The protein below binds the small molecule below.
Small molecule (SMILES): C=CC1=C(C)/C(=C/c2[nH]c(/C=C3\N=C(/C=C4\NC(=O)C(C)=C4C=C)C(C)=C3CCC(=O)O)c(CCC(=O)O)c2C)NC1=O

Binding-site contacts:
Ligand atom ND contacts residue TYR117 of chain 1.B at 3.5 Å.
Ligand atom C1D contacts residue ASP85 of chain 1.B at 3.6 Å.
Ligand atom C3C contacts residue VAL127 of chain 1.B at 3.6 Å (hydrophobic).
Ligand atom C2D contacts residue ASN72 of chain 1.B at 3.7 Å.
Ligand atom CHD contacts residue CYS82 of chain 1.B at 3.7 Å (hydrophobic).
Ligand atom CHB contacts residue ASP85 of chain 1.B at 3.5 Å.
Ligand atom C2D contacts residue THR122 of chain 1.B at 3.5 Å.
Ligand atom O2A contacts residue ARG84 of chain 1.B at 3.6 Å.
Ligand atom ND contacts residue ASP85 of chain 1.B at 2.8 Å (salt-bridge).
Ligand atom CGA contacts residue ARG84 of chain 1.B at 3.5 Å.
Ligand atom CMC contacts residue VAL127 of chain 1.B at 3.7 Å (hydrophobic).
Ligand atom NA contacts residue ARG84 of chain 1.B at 2.9 Å (salt-bridge).
Ligand atom C1A contacts residue ARG84 of chain 1.B at 3.2 Å.
Ligand atom NC contacts residue CYS82 of chain 1.B at 3.5 Å.
Ligand atom CMD contacts residue THR122 of chain 1.B at 3.7 Å.
Ligand atom CBC contacts residue CYS82 of chain 1.B at 2.5 Å (hydrophobic).
Ligand atom CAB contacts residue ARG108 of chain 1.B at 3.5 Å.
Ligand atom CBD contacts residue ARG78 of chain 1.B at 3.4 Å.
Ligand atom CHD contacts residue THR122 of chain 1.B at 3.7 Å.
Ligand atom CGD contacts residue ARG78 of chain 1.B at 3.6 Å.
Ligand atom C4C contacts residue THR122 of chain 1.B at 3.6 Å.
Ligand atom C2A contacts residue ARG84 of chain 1.B at 3.6 Å.
Ligand atom C1C contacts residue CYS82 of chain 1.B at 3.4 Å (hydrophobic).
Ligand atom CHA contacts residue LEU120 of chain 1.B at 3.5 Å (hydrophobic).
Ligand atom C2C contacts residue CYS82 of chain 1.B at 2.9 Å (hydrophobic).
Ligand atom NA contacts residue ASP85 of chain 1.B at 3.1 Å (salt-bridge).
Ligand atom CAC contacts residue CYS82 of chain 1.B at 2.0 Å (hydrophobic).
Ligand atom CMD contacts residue ASN72 of chain 1.B at 2.7 Å.
Ligand atom CBC contacts residue MET86 of chain 1.B at 3.5 Å (hydrophobic).
Ligand atom C4A contacts residue ARG84 of chain 1.B at 2.9 Å.
Ligand atom CHB contacts residue ARG84 of chain 1.B at 3.4 Å.
Ligand atom C4C contacts residue CYS82 of chain 1.B at 3.4 Å (hydrophobic).
Ligand atom CMB contacts residue ILE88 of chain 1.B at 3.3 Å (hydrophobic).
Ligand atom C3A contacts residue ARG84 of chain 1.B at 3.4 Å.
Ligand atom NC contacts residue THR122 of chain 1.B at 3.6 Å.
Ligand atom CHD contacts residue ASP85 of chain 1.B at 3.4 Å.
Ligand atom O1D contacts residue ARG78 of chain 1.B at 3.3 Å.
Ligand atom OC contacts residue ALA73 of chain 1.B at 3.4 Å.
Ligand atom O1A contacts residue ARG84 of chain 1.B at 2.7 Å (salt-bridge).
Ligand atom C3C contacts residue CYS82 of chain 1.B at 2.9 Å (hydrophobic).

Sequence of chain 1.B:
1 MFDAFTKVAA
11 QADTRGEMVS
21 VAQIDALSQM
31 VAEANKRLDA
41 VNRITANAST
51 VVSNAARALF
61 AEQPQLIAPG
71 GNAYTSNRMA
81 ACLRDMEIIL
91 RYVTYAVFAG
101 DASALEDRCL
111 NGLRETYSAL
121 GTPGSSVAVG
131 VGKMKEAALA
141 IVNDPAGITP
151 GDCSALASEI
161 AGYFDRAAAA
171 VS